This protein binds this small molecule.
Small molecule (SMILES): CC(=O)N[C@@H]1[C@@H](O)[C@H](O)[C@@H](CO)O[C@H]1O

Sequence of chain 1.D:
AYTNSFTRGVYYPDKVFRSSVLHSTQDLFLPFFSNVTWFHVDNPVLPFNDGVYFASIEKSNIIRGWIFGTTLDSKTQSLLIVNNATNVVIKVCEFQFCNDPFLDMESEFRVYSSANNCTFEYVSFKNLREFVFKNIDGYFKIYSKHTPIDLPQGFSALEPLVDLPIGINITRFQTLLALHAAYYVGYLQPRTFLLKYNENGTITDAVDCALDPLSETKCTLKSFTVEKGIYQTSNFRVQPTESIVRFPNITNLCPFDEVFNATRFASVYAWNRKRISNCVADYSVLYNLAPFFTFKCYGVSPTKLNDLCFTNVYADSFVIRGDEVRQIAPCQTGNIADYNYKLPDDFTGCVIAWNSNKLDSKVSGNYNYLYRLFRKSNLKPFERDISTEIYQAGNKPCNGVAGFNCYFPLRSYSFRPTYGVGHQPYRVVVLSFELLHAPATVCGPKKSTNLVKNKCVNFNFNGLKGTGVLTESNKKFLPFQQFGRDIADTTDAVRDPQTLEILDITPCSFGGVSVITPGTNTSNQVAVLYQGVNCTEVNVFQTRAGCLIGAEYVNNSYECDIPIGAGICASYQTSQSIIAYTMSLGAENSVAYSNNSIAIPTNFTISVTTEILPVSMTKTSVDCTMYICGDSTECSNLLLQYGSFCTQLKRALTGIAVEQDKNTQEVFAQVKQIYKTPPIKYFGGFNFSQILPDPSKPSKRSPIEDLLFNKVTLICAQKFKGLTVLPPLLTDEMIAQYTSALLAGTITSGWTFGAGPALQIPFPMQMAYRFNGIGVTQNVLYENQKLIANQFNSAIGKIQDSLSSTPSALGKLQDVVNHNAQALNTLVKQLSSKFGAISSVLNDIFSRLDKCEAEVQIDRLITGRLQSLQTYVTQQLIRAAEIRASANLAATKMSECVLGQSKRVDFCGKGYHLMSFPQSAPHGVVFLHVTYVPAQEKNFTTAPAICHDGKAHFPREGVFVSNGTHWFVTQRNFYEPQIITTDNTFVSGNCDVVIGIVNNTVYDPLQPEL

Binding-site contacts:
Ligand atom C7 contacts residue LEU355 of chain 1.D at 4.2 Å (hydrophobic).
Ligand atom C7 contacts residue ASN327 of chain 1.D at 3.7 Å.
Ligand atom C8 contacts residue ASN354 of chain 1.D at 4.5 Å.
Ligand atom O7 contacts residue ASN354 of chain 1.D at 4.0 Å.
Ligand atom O7 contacts residue LEU355 of chain 1.D at 3.3 Å.
Ligand atom C5 contacts residue ASN327 of chain 1.D at 3.7 Å.
Ligand atom C8 contacts residue ASN327 of chain 1.D at 4.1 Å.
Ligand atom O5 contacts residue ASN327 of chain 1.D at 2.4 Å (h-bond).
Ligand atom C3 contacts residue ASN327 of chain 1.D at 3.8 Å.
Ligand atom N2 contacts residue ASN327 of chain 1.D at 2.9 Å (h-bond).
Ligand atom C2 contacts residue ASN327 of chain 1.D at 2.5 Å.
Ligand atom C4 contacts residue ASN327 of chain 1.D at 4.2 Å.
Ligand atom C1 contacts residue ASN327 of chain 1.D at 1.4 Å.